A small-molecule ligand and the protein it binds are described below.
Small molecule (SMILES): OC[C@H]1O[C@@](CO)(O[C@H]2O[C@H](CO)[C@@H](O)[C@H](O)[C@H]2O)[C@@H](O)[C@@H]1O

Binding-site contacts:
Ligand atom C6 contacts residue ALA85 of chain 1.A at 3.7 Å (hydrophobic).
Ligand atom O5 contacts residue GLU221 of chain 1.A at 3.0 Å (salt-bridge).
Ligand atom O4 contacts residue GLY106 of chain 1.A at 3.2 Å (h-bond).
Ligand atom O6 contacts residue GLU221 of chain 1.A at 2.9 Å (salt-bridge).
Ligand atom C1 contacts residue SER137 of chain 1.A at 3.9 Å.
Ligand atom O4 contacts residue ASP86 of chain 1.A at 2.4 Å (salt-bridge).
Ligand atom C5 contacts residue PHE132 of chain 1.A at 3.6 Å (hydrophobic).
Ligand atom O3 contacts residue GLY105 of chain 1.A at 3.9 Å.
Ligand atom C6 contacts residue GLN222 of chain 1.A at 3.6 Å.
Ligand atom O3 contacts residue SER137 of chain 1.A at 2.6 Å (h-bond).
Ligand atom O4 contacts residue ASN138 of chain 1.A at 3.3 Å (h-bond).
Ligand atom O3 contacts residue ALA134 of chain 1.A at 3.3 Å.
Ligand atom C1 contacts residue GLU221 of chain 1.A at 3.7 Å.
Ligand atom O2 contacts residue SER137 of chain 1.A at 3.2 Å (h-bond).
Ligand atom O6 contacts residue GLN222 of chain 1.A at 3.9 Å.
Ligand atom O3 contacts residue GLY106 of chain 1.A at 3.1 Å (h-bond).
Ligand atom C1 contacts residue GLU221 of chain 1.A at 3.7 Å.
Ligand atom O4 contacts residue PHE132 of chain 1.A at 3.6 Å.
Ligand atom O1 contacts residue ASP136 of chain 1.A at 3.7 Å.
Ligand atom C3 contacts residue SER137 of chain 1.A at 3.7 Å.
Ligand atom C3 contacts residue ASP136 of chain 1.A at 3.4 Å.
Ligand atom O6 contacts residue GLY220 of chain 1.A at 3.1 Å (h-bond).
Ligand atom O5 contacts residue GLU221 of chain 1.A at 3.4 Å (salt-bridge).
Ligand atom O6 contacts residue ASP86 of chain 1.A at 2.9 Å (salt-bridge).
Ligand atom O4 contacts residue PHE132 of chain 1.A at 3.9 Å.
Ligand atom O6 contacts residue ALA85 of chain 1.A at 3.8 Å.
Ligand atom C5 contacts residue ASP86 of chain 1.A at 4.0 Å.
Ligand atom C3 contacts residue SER137 of chain 1.A at 3.5 Å.
Ligand atom O6 contacts residue GLN222 of chain 1.A at 2.8 Å (h-bond).
Ligand atom C6 contacts residue ASP86 of chain 1.A at 3.3 Å.
Ligand atom C6 contacts residue PHE132 of chain 1.A at 3.6 Å (hydrophobic).
Ligand atom C4 contacts residue PHE132 of chain 1.A at 3.8 Å (hydrophobic).
Ligand atom O2 contacts residue SER137 of chain 1.A at 3.8 Å.
Ligand atom O3 contacts residue ASP136 of chain 1.A at 2.7 Å (salt-bridge).
Ligand atom C6 contacts residue GLU221 of chain 1.A at 3.7 Å.
Ligand atom C2 contacts residue SER137 of chain 1.A at 3.9 Å.
Ligand atom C4 contacts residue GLY106 of chain 1.A at 3.7 Å.
Ligand atom C4 contacts residue ASP86 of chain 1.A at 3.4 Å.
Ligand atom C2 contacts residue GLU221 of chain 1.A at 3.8 Å.
Ligand atom O6 contacts residue GLU221 of chain 1.A at 3.4 Å.

Sequence of chain 1.A:
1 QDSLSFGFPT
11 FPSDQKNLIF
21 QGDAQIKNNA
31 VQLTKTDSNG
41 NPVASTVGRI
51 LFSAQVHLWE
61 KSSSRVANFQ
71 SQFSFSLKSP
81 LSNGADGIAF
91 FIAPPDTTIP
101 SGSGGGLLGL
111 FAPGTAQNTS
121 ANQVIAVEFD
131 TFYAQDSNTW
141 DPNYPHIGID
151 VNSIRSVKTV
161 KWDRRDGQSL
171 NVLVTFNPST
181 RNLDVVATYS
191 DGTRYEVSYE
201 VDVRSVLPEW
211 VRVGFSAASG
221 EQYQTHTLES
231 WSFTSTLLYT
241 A